The small molecule below binds the protein below.
Small molecule (SMILES): NCC(=O)N[C@@H]1O[C@H](COP(=O)([O-])[O-])[C@@H](O)[C@H]1O

Binding-site contacts:
Ligand atom C21 contacts residue PRO110 of chain 1.A at 3.6 Å (hydrophobic).
Ligand atom C10 contacts residue GLY88 of chain 1.A at 3.6 Å.
Ligand atom P15 contacts residue SER13 of chain 1.A at 3.4 Å.
Ligand atom O17 contacts residue GLY12 of chain 1.A at 2.8 Å (h-bond).
Ligand atom O6 contacts residue GLU174 of chain 1.A at 2.8 Å (salt-bridge).
Ligand atom O4 contacts residue GLY88 of chain 1.A at 4.0 Å.
Ligand atom O16 contacts residue ASN14 of chain 1.A at 3.8 Å.
Ligand atom P15 contacts residue GLY12 of chain 1.A at 3.5 Å.
Ligand atom N24 contacts residue ILE108 of chain 1.A at 3.4 Å (h-bond).
Ligand atom C1 contacts residue ASN14 of chain 1.A at 3.8 Å.
Ligand atom O16 contacts residue LYS171 of chain 1.A at 4.0 Å.
Ligand atom P15 contacts residue ASN14 of chain 1.A at 3.9 Å.
Ligand atom O18 contacts residue ASN14 of chain 1.A at 3.0 Å (h-bond).
Ligand atom C23 contacts residue 3YA1 of chain 1.C at 3.4 Å.
Ligand atom C23 contacts residue MET90 of chain 1.A at 3.7 Å (hydrophobic).
Ligand atom O6 contacts residue LYS171 of chain 1.A at 2.7 Å (salt-bridge).
Ligand atom N24 contacts residue HIS109 of chain 1.A at 3.8 Å.
Ligand atom O18 contacts residue SER13 of chain 1.A at 3.5 Å (h-bond).
Ligand atom N24 contacts residue ASN107 of chain 1.A at 4.1 Å.
Ligand atom O16 contacts residue GLY12 of chain 1.A at 3.5 Å (h-bond).
Ligand atom C1 contacts residue GLU174 of chain 1.A at 3.0 Å.
Ligand atom C10 contacts residue LYS171 of chain 1.A at 3.7 Å.
Ligand atom O17 contacts residue THR11 of chain 1.A at 3.7 Å.
Ligand atom O18 contacts residue GLY12 of chain 1.A at 4.0 Å.
Ligand atom O8 contacts residue GLU174 of chain 1.A at 3.0 Å (salt-bridge).
Ligand atom C21 contacts residue MET90 of chain 1.A at 3.9 Å (hydrophobic).
Ligand atom N24 contacts residue 3YA1 of chain 1.C at 3.5 Å.
Ligand atom C2 contacts residue GLU174 of chain 1.A at 3.5 Å.
Ligand atom O12 contacts residue LYS171 of chain 1.A at 3.0 Å (salt-bridge).
Ligand atom O8 contacts residue ILE108 of chain 1.A at 3.9 Å.
Ligand atom C1 contacts residue LYS171 of chain 1.A at 3.3 Å.
Ligand atom O22 contacts residue PRO110 of chain 1.A at 3.5 Å.
Ligand atom C3 contacts residue PRO110 of chain 1.A at 4.0 Å (hydrophobic).
Ligand atom O16 contacts residue THR11 of chain 1.A at 3.8 Å.
Ligand atom N19 contacts residue PRO110 of chain 1.A at 3.8 Å.
Ligand atom C5 contacts residue LYS171 of chain 1.A at 3.3 Å.
Ligand atom O8 contacts residue PRO110 of chain 1.A at 3.2 Å.
Ligand atom O22 contacts residue SER119 of chain 1.A at 4.1 Å.
Ligand atom O16 contacts residue SER13 of chain 1.A at 2.6 Å (h-bond).
Ligand atom O17 contacts residue SER13 of chain 1.A at 3.9 Å.

Sequence of chain 1.A:
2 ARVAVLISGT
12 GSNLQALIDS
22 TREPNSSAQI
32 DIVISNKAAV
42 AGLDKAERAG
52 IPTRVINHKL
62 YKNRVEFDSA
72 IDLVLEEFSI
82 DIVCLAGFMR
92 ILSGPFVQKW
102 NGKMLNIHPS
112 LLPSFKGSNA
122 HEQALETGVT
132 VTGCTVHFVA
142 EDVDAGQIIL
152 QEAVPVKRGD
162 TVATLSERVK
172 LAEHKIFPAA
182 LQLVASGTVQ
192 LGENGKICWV